Sequence of chain 1.C:
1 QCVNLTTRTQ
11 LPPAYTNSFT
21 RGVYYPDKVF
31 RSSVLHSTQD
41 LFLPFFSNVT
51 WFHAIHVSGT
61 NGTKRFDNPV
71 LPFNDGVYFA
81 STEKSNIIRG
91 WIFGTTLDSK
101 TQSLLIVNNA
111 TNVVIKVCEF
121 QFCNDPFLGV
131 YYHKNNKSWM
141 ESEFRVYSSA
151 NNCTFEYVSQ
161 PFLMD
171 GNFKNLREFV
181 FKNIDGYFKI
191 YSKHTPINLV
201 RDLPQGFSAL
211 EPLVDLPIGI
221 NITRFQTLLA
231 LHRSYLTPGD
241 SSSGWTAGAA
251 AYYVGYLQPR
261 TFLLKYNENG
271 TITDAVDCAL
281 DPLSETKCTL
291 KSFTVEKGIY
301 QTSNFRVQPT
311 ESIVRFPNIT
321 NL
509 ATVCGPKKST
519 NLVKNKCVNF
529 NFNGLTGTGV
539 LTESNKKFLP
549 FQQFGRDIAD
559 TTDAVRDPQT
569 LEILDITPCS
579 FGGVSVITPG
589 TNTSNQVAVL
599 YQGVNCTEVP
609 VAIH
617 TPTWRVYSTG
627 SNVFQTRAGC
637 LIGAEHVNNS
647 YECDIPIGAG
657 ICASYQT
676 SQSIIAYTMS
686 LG

Binding-site contacts:
Ligand atom O7 contacts residue LEU5 of chain 1.C at 3.4 Å (h-bond).
Ligand atom C8 contacts residue THR7 of chain 1.C at 4.0 Å.
Ligand atom O3 contacts residue ASN124 of chain 1.C at 4.4 Å.
Ligand atom C1 contacts residue ASN124 of chain 1.C at 4.5 Å.
Ligand atom C7 contacts residue LEU5 of chain 1.C at 4.2 Å (hydrophobic).
Ligand atom C7 contacts residue ASN4 of chain 1.C at 3.4 Å.
Ligand atom C2 contacts residue ASN124 of chain 1.C at 3.7 Å.
Ligand atom C4 contacts residue ASN4 of chain 1.C at 4.3 Å.
Ligand atom O7 contacts residue ASN4 of chain 1.C at 3.0 Å (h-bond).
Ligand atom N2 contacts residue ASN4 of chain 1.C at 2.9 Å (h-bond).
Ligand atom C3 contacts residue ASN4 of chain 1.C at 3.8 Å.
Ligand atom C2 contacts residue ASN4 of chain 1.C at 2.5 Å.
Ligand atom C7 contacts residue ASN124 of chain 1.C at 3.9 Å.
Ligand atom C1 contacts residue ASN4 of chain 1.C at 1.4 Å.
Ligand atom O5 contacts residue ASN4 of chain 1.C at 2.4 Å (h-bond).
Ligand atom C8 contacts residue LEU5 of chain 1.C at 4.2 Å (hydrophobic).
Ligand atom O7 contacts residue ASN124 of chain 1.C at 2.9 Å (h-bond).
Ligand atom C5 contacts residue ASN4 of chain 1.C at 3.7 Å.
Ligand atom N2 contacts residue ASN124 of chain 1.C at 4.3 Å.

This small molecule binds to this protein.
Small molecule (SMILES): CC(=O)N[C@@H]1[C@@H](O)[C@H](O)[C@@H](CO)O[C@H]1O